Sequence of chain 1.B:
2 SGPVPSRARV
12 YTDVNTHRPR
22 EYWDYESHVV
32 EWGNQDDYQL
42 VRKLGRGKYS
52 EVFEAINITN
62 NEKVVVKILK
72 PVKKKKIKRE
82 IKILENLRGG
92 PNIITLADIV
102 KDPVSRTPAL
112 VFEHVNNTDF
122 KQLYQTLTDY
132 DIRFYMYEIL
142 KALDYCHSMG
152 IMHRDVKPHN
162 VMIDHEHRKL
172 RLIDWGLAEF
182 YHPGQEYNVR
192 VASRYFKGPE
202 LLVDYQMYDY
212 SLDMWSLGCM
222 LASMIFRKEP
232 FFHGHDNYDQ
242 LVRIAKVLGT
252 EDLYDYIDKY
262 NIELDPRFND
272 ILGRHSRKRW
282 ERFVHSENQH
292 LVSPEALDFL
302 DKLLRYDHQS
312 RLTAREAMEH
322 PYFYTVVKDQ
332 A

Binding-site contacts:
Ligand atom N7 contacts residue ILE174 of chain 1.B at 3.8 Å.
Ligand atom C14 contacts residue VAL66 of chain 1.B at 3.8 Å (hydrophobic).
Ligand atom C8 contacts residue SER51 of chain 1.B at 3.1 Å.
Ligand atom N4 contacts residue MET163 of chain 1.B at 3.7 Å.
Ligand atom N7 contacts residue PHE113 of chain 1.B at 3.6 Å.
Ligand atom C3 contacts residue ILE174 of chain 1.B at 3.5 Å (hydrophobic).
Ligand atom N1 contacts residue ASP175 of chain 1.B at 3.3 Å (salt-bridge).
Ligand atom C20 contacts residue LEU45 of chain 1.B at 3.8 Å (hydrophobic).
Ligand atom N8 contacts residue VAL116 of chain 1.B at 3.0 Å (h-bond).
Ligand atom C7 contacts residue VAL53 of chain 1.B at 3.6 Å (hydrophobic).
Ligand atom N2 contacts residue ASP175 of chain 1.B at 2.8 Å (salt-bridge).
Ligand atom C11 contacts residue EDO1 of chain 1.OA at 3.6 Å.
Ligand atom C16 contacts residue VAL116 of chain 1.B at 3.5 Å (hydrophobic).
Ligand atom C8 contacts residue ASP175 of chain 1.B at 3.8 Å.
Ligand atom C19 contacts residue VAL116 of chain 1.B at 3.5 Å (hydrophobic).
Ligand atom C9 contacts residue SO41 of chain 1.Y at 3.4 Å.
Ligand atom C13 contacts residue MET163 of chain 1.B at 3.6 Å (hydrophobic).
Ligand atom N4 contacts residue VAL66 of chain 1.B at 3.6 Å.
Ligand atom N7 contacts residue ILE95 of chain 1.B at 3.5 Å.
Ligand atom C1 contacts residue ASP175 of chain 1.B at 3.5 Å.
Ligand atom C12 contacts residue EDO1 of chain 1.OA at 3.3 Å.
Ligand atom C8 contacts residue GLY48 of chain 1.B at 3.8 Å.
Ligand atom O contacts residue ASP175 of chain 1.B at 3.1 Å.
Ligand atom N2 contacts residue ASN161 of chain 1.B at 2.7 Å (h-bond).
Ligand atom N3 contacts residue EDO1 of chain 1.OA at 3.0 Å (h-bond).
Ligand atom C16 contacts residue GLU114 of chain 1.B at 3.2 Å.
Ligand atom C18 contacts residue VAL116 of chain 1.B at 3.6 Å (hydrophobic).
Ligand atom O contacts residue LYS68 of chain 1.B at 3.1 Å (salt-bridge).
Ligand atom C10 contacts residue ASN161 of chain 1.B at 3.6 Å.
Ligand atom N contacts residue ASP175 of chain 1.B at 3.0 Å (salt-bridge).
Ligand atom C12 contacts residue MET163 of chain 1.B at 3.7 Å (hydrophobic).
Ligand atom C18 contacts residue EDO1 of chain 1.OA at 3.6 Å.
Ligand atom C8 contacts residue VAL53 of chain 1.B at 3.7 Å (hydrophobic).
Ligand atom C17 contacts residue ILE174 of chain 1.B at 3.8 Å (hydrophobic).
Ligand atom C10 contacts residue SO41 of chain 1.Y at 3.6 Å.
Ligand atom C2 contacts residue VAL53 of chain 1.B at 3.6 Å (hydrophobic).
Ligand atom C16 contacts residue VAL66 of chain 1.B at 3.7 Å (hydrophobic).
Ligand atom N6 contacts residue VAL116 of chain 1.B at 3.0 Å (h-bond).
Ligand atom C1 contacts residue LYS68 of chain 1.B at 3.8 Å.
Ligand atom N6 contacts residue VAL66 of chain 1.B at 3.5 Å.

A small-molecule ligand and the protein it binds are described below.
Small molecule (SMILES): CC(=O)Nc1cc(Nc2cc(NC3CC3)n3ncc(C#N)c3n2)ccc1N(C)CCN